Sequence of chain 1.C:
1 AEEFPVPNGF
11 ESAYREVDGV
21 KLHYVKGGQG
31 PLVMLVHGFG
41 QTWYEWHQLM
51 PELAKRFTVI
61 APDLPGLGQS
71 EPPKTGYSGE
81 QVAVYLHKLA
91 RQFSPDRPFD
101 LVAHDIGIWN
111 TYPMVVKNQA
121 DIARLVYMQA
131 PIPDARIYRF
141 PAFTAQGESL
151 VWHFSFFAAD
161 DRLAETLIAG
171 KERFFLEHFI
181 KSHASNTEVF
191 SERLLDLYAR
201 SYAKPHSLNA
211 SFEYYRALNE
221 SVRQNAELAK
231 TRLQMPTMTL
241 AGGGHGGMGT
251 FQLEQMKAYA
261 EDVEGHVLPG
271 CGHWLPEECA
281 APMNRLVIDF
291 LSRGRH

A small-molecule ligand and the protein it binds are described below.
Small molecule (SMILES): C[C@H](O)CBr

Binding-site contacts:
Ligand atom C02 contacts residue HIS273 of chain 1.C at 3.6 Å.
Ligand atom C02 contacts residue HIS153 of chain 1.C at 4.5 Å.
Ligand atom BR6 contacts residue PRO131 of chain 1.C at 4.2 Å.
Ligand atom O04 contacts residue HIS153 of chain 1.C at 2.6 Å (h-bond).
Ligand atom C02 contacts residue TYR215 of chain 1.C at 3.9 Å (hydrophobic).
Ligand atom O04 contacts residue ASP105 of chain 1.C at 3.7 Å.
Ligand atom C05 contacts residue TRP109 of chain 1.C at 4.0 Å (hydrophobic).
Ligand atom BR6 contacts residue HIS153 of chain 1.C at 4.3 Å.
Ligand atom C03 contacts residue ASP105 of chain 1.C at 2.5 Å.
Ligand atom C03 contacts residue TYR215 of chain 1.C at 3.3 Å (hydrophobic).
Ligand atom BR6 contacts residue ASP105 of chain 1.C at 3.9 Å.
Ligand atom BR6 contacts residue PHE154 of chain 1.C at 4.0 Å.
Ligand atom O04 contacts residue TYR215 of chain 1.C at 2.6 Å (h-bond).
Ligand atom BR6 contacts residue ALA130 of chain 1.C at 4.4 Å.
Ligand atom C02 contacts residue ASP105 of chain 1.C at 1.4 Å.
Ligand atom C05 contacts residue ALA130 of chain 1.C at 3.8 Å (hydrophobic).
Ligand atom C03 contacts residue PHE154 of chain 1.C at 4.3 Å (hydrophobic).
Ligand atom C03 contacts residue HIS153 of chain 1.C at 3.9 Å.
Ligand atom C05 contacts residue ASP105 of chain 1.C at 3.0 Å.
Ligand atom C05 contacts residue PRO131 of chain 1.C at 4.5 Å (hydrophobic).
Ligand atom O04 contacts residue PHE154 of chain 1.C at 3.6 Å.
Ligand atom BR6 contacts residue VAL151 of chain 1.C at 4.3 Å.
Ligand atom C03 contacts residue ILE106 of chain 1.C at 4.0 Å (hydrophobic).
Ligand atom C05 contacts residue PHE154 of chain 1.C at 3.9 Å (hydrophobic).